Binding-site contacts:
Ligand atom O5 contacts residue ASN235 of chain 1.Q at 2.4 Å (h-bond).
Ligand atom C2 contacts residue ASN235 of chain 1.Q at 2.4 Å.
Ligand atom C7 contacts residue ASN235 of chain 1.Q at 3.2 Å.
Ligand atom C5 contacts residue ARG162 of chain 1.Q at 4.2 Å.
Ligand atom O7 contacts residue PRO214 of chain 1.O at 4.4 Å.
Ligand atom C4 contacts residue ASN235 of chain 1.Q at 4.2 Å.
Ligand atom C8 contacts residue GLY233 of chain 1.Q at 3.5 Å.
Ligand atom C7 contacts residue GLY233 of chain 1.Q at 3.8 Å.
Ligand atom C2 contacts residue GLY233 of chain 1.Q at 4.3 Å.
Ligand atom N2 contacts residue GLY233 of chain 1.Q at 3.3 Å (h-bond).
Ligand atom N2 contacts residue ASN235 of chain 1.Q at 2.8 Å (h-bond).
Ligand atom C8 contacts residue SER200 of chain 1.Q at 4.4 Å.
Ligand atom O5 contacts residue ARG162 of chain 1.Q at 3.7 Å.
Ligand atom C8 contacts residue ASN235 of chain 1.Q at 4.3 Å.
Ligand atom C5 contacts residue ASN235 of chain 1.Q at 3.7 Å.
Ligand atom C8 contacts residue ASP234 of chain 1.Q at 3.8 Å.
Ligand atom C1 contacts residue ASN235 of chain 1.Q at 1.4 Å.
Ligand atom O7 contacts residue ASN235 of chain 1.Q at 3.2 Å (h-bond).
Ligand atom C1 contacts residue GLY233 of chain 1.Q at 4.3 Å.
Ligand atom C3 contacts residue ASN235 of chain 1.Q at 3.8 Å.
Ligand atom C1 contacts residue ARG162 of chain 1.Q at 3.9 Å.
Ligand atom O6 contacts residue ARG162 of chain 1.Q at 4.4 Å.

The protein below binds the small molecule below.
Small molecule (SMILES): CC(=O)N[C@@H]1[C@@H](O)[C@H](O)[C@@H](CO)O[C@H]1O

Sequence of chain 1.Q:
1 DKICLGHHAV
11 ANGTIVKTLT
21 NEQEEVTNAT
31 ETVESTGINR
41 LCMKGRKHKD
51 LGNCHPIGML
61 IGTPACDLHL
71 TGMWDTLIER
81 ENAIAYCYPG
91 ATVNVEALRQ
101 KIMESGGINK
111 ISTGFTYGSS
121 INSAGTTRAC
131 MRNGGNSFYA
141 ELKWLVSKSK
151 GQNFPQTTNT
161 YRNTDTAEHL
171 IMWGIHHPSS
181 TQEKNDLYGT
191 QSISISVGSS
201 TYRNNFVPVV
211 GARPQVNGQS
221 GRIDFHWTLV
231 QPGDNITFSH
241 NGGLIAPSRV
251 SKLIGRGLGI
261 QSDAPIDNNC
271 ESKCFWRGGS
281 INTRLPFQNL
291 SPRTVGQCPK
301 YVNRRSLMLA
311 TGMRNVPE

Sequence of chain 1.O:
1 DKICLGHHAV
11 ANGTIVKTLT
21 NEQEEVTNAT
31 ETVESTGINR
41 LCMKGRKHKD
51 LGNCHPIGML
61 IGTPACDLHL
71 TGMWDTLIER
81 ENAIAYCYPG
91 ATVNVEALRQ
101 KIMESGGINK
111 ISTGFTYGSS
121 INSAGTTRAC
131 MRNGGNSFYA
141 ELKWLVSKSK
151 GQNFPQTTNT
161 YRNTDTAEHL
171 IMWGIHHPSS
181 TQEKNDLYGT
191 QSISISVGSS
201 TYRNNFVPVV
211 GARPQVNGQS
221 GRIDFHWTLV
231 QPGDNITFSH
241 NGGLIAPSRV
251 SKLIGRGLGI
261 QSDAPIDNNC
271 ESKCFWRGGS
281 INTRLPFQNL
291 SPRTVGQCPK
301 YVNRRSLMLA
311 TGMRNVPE